Sequence of chain 1.VB:
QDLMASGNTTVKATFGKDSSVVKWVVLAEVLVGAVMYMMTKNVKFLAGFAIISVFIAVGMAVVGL

Binding-site contacts:
Ligand atom C4 contacts residue MET39 of chain 1.VB at 3.9 Å (hydrophobic).
Ligand atom O4 contacts residue MET39 of chain 1.VB at 3.6 Å.
Ligand atom C3 contacts residue MET38 of chain 1.VB at 4.0 Å (hydrophobic).
Ligand atom P1 contacts residue VAL43 of chain 1.GB at 4.3 Å.
Ligand atom P1 contacts residue MET38 of chain 1.VB at 3.9 Å.
Ligand atom P1 contacts residue LYS44 of chain 1.GB at 4.0 Å.
Ligand atom O5 contacts residue MET39 of chain 1.VB at 3.0 Å (h-bond).
Ligand atom O3 contacts residue MET39 of chain 1.VB at 4.2 Å.
Ligand atom O2 contacts residue MET38 of chain 1.VB at 2.9 Å (h-bond).
Ligand atom C3 contacts residue MET39 of chain 1.VB at 3.8 Å (hydrophobic).
Ligand atom O3 contacts residue VAL43 of chain 1.GB at 4.2 Å.
Ligand atom O5 contacts residue LYS44 of chain 1.GB at 4.2 Å.
Ligand atom O1 contacts residue VAL32 of chain 1.UB at 4.3 Å.
Ligand atom C1 contacts residue VAL43 of chain 1.GB at 3.4 Å (hydrophobic).
Ligand atom C2 contacts residue VAL43 of chain 1.GB at 3.8 Å (hydrophobic).
Ligand atom O1 contacts residue VAL43 of chain 1.GB at 3.1 Å (h-bond).
Ligand atom C2 contacts residue VAL32 of chain 1.UB at 3.9 Å (hydrophobic).
Ligand atom P1 contacts residue VAL32 of chain 1.UB at 4.3 Å.
Ligand atom O1 contacts residue LYS44 of chain 1.GB at 4.1 Å.
Ligand atom C1 contacts residue VAL35 of chain 1.UB at 4.1 Å (hydrophobic).
Ligand atom O2 contacts residue VAL32 of chain 1.UB at 3.4 Å.
Ligand atom O3 contacts residue MET38 of chain 1.VB at 3.7 Å.
Ligand atom O4 contacts residue LYS44 of chain 1.GB at 3.7 Å.
Ligand atom O3 contacts residue LYS44 of chain 1.GB at 3.4 Å.
Ligand atom O2 contacts residue MET39 of chain 1.VB at 4.4 Å.

This protein binds this small molecule.
Small molecule (SMILES): CCOP(=O)(O)OC[C@H](O)CO

Sequence of chain 1.UB:
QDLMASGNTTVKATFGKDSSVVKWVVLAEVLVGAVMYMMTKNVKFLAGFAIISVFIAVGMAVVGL

Sequence of chain 1.GB:
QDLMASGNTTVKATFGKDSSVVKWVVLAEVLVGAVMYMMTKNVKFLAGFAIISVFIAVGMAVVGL